Binding-site contacts:
Ligand atom C8 contacts residue LEU71 of chain 1.H at 3.5 Å (hydrophobic).
Ligand atom C8 contacts residue GLY102 of chain 1.H at 3.6 Å.
Ligand atom C5 contacts residue GLN95 of chain 1.H at 3.5 Å.
Ligand atom C3 contacts residue TRP72 of chain 1.H at 3.5 Å (hydrophobic).
Ligand atom O3 contacts residue LEU71 of chain 1.H at 3.6 Å (h-bond).
Ligand atom C5 contacts residue TRP96 of chain 1.H at 3.4 Å (hydrophobic).
Ligand atom C3 contacts residue LEU71 of chain 1.H at 3.5 Å (hydrophobic).
Ligand atom O7 contacts residue THR98 of chain 1.H at 3.6 Å.
Ligand atom C7 contacts residue THR98 of chain 1.H at 3.4 Å.
Ligand atom C1 contacts residue GLU101 of chain 1.H at 3.5 Å.
Ligand atom O7 contacts residue GLU101 of chain 1.H at 2.5 Å (salt-bridge).
Ligand atom C4 contacts residue GLN95 of chain 1.H at 3.5 Å.
Ligand atom C3 contacts residue TRP96 of chain 1.H at 3.1 Å (hydrophobic).
Ligand atom C7 contacts residue GLY102 of chain 1.H at 3.5 Å.
Ligand atom O1 contacts residue TRP72 of chain 1.H at 3.5 Å.
Ligand atom C8 contacts residue THR98 of chain 1.H at 3.6 Å.
Ligand atom C6 contacts residue GLY94 of chain 1.H at 3.5 Å.
Ligand atom C5 contacts residue TRP72 of chain 1.H at 3.2 Å (hydrophobic).
Ligand atom N2 contacts residue LEU71 of chain 1.H at 2.8 Å (h-bond).
Ligand atom O7 contacts residue SER73 of chain 1.H at 3.4 Å.
Ligand atom O7 contacts residue ASN74 of chain 1.H at 2.7 Å (h-bond).
Ligand atom C7 contacts residue GLU101 of chain 1.H at 3.6 Å.
Ligand atom O5 contacts residue TRP96 of chain 1.H at 3.3 Å.
Ligand atom O6 contacts residue ARG97 of chain 1.H at 3.6 Å.
Ligand atom C7 contacts residue LEU71 of chain 1.H at 3.6 Å (hydrophobic).
Ligand atom O4 contacts residue TRP96 of chain 1.H at 3.1 Å (h-bond).
Ligand atom O3 contacts residue THR98 of chain 1.H at 2.8 Å (h-bond).
Ligand atom O4 contacts residue GLN95 of chain 1.H at 3.0 Å (h-bond).
Ligand atom C6 contacts residue TRP96 of chain 1.H at 3.5 Å (hydrophobic).
Ligand atom C2 contacts residue GLU101 of chain 1.H at 3.4 Å.
Ligand atom O7 contacts residue GLY102 of chain 1.H at 2.7 Å (h-bond).
Ligand atom O6 contacts residue THR98 of chain 1.H at 3.0 Å (h-bond).
Ligand atom C1 contacts residue TRP96 of chain 1.H at 3.5 Å (hydrophobic).
Ligand atom N2 contacts residue THR98 of chain 1.H at 3.4 Å (h-bond).
Ligand atom O1 contacts residue GLU101 of chain 1.H at 2.9 Å (salt-bridge).
Ligand atom C6 contacts residue ASN74 of chain 1.H at 3.0 Å.
Ligand atom O3 contacts residue TRP96 of chain 1.H at 3.6 Å.
Ligand atom O4 contacts residue GLN95 of chain 1.H at 2.6 Å (h-bond).
Ligand atom C1 contacts residue TRP72 of chain 1.H at 3.5 Å (hydrophobic).
Ligand atom C4 contacts residue TRP96 of chain 1.H at 3.5 Å (hydrophobic).

The small molecule below binds the protein below.
Small molecule (SMILES): CC(=O)N[C@@H]1[C@@H](O)[C@H](O[C@@H]2O[C@H](CO)[C@@H](O[C@@H]3O[C@H](CO[C@H]4O[C@H](CO)[C@@H](O)[C@H](O)[C@@H]4O)[C@@H](O)[C@H](O[C@H]4O[C@H](CO)[C@@H](O)[C@H](O)[C@@H]4O)[C@@H]3O)[C@H](O)[C@H]2NC(C)=O)[C@@H](CO)O[C@H]1O

Sequence of chain 1.H:
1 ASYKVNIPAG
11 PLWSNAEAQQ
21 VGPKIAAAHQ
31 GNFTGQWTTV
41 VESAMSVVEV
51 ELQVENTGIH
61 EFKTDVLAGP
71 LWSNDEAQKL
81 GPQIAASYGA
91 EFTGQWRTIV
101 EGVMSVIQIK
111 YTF